The small molecule below binds the protein below.
Small molecule (SMILES): NC[C@H]1O[C@@H](n2c(Br)nc3c(N)ncnc32)[C@H](O)[C@@H]1O

Sequence of chain 4.A:
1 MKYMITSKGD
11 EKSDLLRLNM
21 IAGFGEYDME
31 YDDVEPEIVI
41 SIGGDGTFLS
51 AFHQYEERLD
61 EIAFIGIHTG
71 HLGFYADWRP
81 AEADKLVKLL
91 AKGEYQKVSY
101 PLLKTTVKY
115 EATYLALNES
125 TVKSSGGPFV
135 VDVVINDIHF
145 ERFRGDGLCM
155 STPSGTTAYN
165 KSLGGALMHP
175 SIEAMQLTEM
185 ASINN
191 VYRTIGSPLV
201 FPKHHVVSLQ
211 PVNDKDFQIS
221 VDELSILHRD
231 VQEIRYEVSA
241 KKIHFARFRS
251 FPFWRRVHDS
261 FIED

Sequence of chain 1.A:
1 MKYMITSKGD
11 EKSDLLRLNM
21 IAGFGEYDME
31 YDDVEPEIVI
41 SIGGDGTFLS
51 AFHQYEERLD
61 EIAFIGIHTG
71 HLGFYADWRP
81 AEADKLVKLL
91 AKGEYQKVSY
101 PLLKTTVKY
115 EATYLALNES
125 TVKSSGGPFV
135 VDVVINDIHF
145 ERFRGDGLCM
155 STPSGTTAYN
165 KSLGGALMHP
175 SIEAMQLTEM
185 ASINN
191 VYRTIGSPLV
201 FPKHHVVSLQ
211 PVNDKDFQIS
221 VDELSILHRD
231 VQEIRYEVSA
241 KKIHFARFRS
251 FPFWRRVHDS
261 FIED

Binding-site contacts:
Ligand atom C2 contacts residue SER166 of chain 4.A at 3.0 Å.
Ligand atom N7 contacts residue ASP150 of chain 1.A at 4.0 Å.
Ligand atom N3 contacts residue ALA162 of chain 4.A at 4.0 Å.
Ligand atom N6 contacts residue ASP150 of chain 1.A at 2.9 Å (salt-bridge).
Ligand atom C2' contacts residue GLU123 of chain 4.A at 3.2 Å.
Ligand atom C2 contacts residue ALA162 of chain 4.A at 4.1 Å (hydrophobic).
Ligand atom N3 contacts residue ILE187 of chain 1.A at 3.8 Å.
Ligand atom C4 contacts residue TYR163 of chain 4.A at 3.8 Å (hydrophobic).
Ligand atom O3' contacts residue LEU49 of chain 4.A at 3.8 Å.
Ligand atom N3 contacts residue SER166 of chain 4.A at 4.2 Å.
Ligand atom C6 contacts residue ILE187 of chain 1.A at 3.9 Å (hydrophobic).
Ligand atom N1 contacts residue ALA185 of chain 1.A at 3.7 Å.
Ligand atom O2' contacts residue TYR163 of chain 4.A at 3.4 Å (h-bond).
Ligand atom N6 contacts residue ALA185 of chain 1.A at 2.9 Å (h-bond).
Ligand atom C5 contacts residue TYR163 of chain 4.A at 3.6 Å (hydrophobic).
Ligand atom O2' contacts residue GLU123 of chain 4.A at 2.6 Å (salt-bridge).
Ligand atom N7 contacts residue TYR163 of chain 4.A at 3.8 Å.
Ligand atom O3' contacts residue ASN122 of chain 4.A at 3.1 Å (h-bond).
Ligand atom N9 contacts residue TYR163 of chain 4.A at 3.9 Å.
Ligand atom C2 contacts residue ILE187 of chain 1.A at 3.4 Å (hydrophobic).
Ligand atom C6 contacts residue ASP150 of chain 1.A at 4.0 Å.
Ligand atom O3' contacts residue GLU123 of chain 4.A at 3.0 Å (salt-bridge).
Ligand atom N1 contacts residue SER166 of chain 4.A at 2.9 Å (h-bond).
Ligand atom N6 contacts residue TYR163 of chain 4.A at 3.6 Å.
Ligand atom BR8 contacts residue TYR163 of chain 4.A at 4.2 Å.
Ligand atom N3 contacts residue TYR163 of chain 4.A at 3.5 Å.
Ligand atom N6 contacts residue GLY149 of chain 1.A at 3.9 Å.
Ligand atom C3' contacts residue GLU123 of chain 4.A at 3.2 Å.
Ligand atom C6 contacts residue ALA185 of chain 1.A at 3.7 Å (hydrophobic).
Ligand atom C2 contacts residue TYR163 of chain 4.A at 3.8 Å (hydrophobic).
Ligand atom C3' contacts residue ASP222 of chain 4.A at 4.0 Å.
Ligand atom N1 contacts residue ILE187 of chain 1.A at 3.2 Å.
Ligand atom N1 contacts residue TYR163 of chain 4.A at 4.0 Å.
Ligand atom O3' contacts residue ASP222 of chain 4.A at 3.9 Å.
Ligand atom O2' contacts residue ALA162 of chain 4.A at 3.1 Å.
Ligand atom C6 contacts residue TYR163 of chain 4.A at 3.6 Å (hydrophobic).
Ligand atom O2' contacts residue ASN122 of chain 4.A at 3.9 Å.
Ligand atom C2' contacts residue TYR163 of chain 4.A at 3.9 Å (hydrophobic).
Ligand atom C6 contacts residue SER166 of chain 4.A at 4.1 Å.
Ligand atom C8 contacts residue TYR163 of chain 4.A at 3.7 Å (hydrophobic).